Sequence of chain 1.A:
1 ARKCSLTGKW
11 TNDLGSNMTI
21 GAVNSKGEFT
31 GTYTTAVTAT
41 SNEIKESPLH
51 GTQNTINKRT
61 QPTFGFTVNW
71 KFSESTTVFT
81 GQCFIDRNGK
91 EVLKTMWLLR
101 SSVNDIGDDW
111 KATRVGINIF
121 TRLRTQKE

Sequence of chain 4.A:
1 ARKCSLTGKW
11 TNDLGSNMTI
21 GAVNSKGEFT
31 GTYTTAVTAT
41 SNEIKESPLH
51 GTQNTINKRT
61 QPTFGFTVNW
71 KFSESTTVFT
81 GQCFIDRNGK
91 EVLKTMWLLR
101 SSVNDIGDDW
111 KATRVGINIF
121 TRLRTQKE

Binding-site contacts:
Ligand atom C21 contacts residue SER101 of chain 1.A at 3.7 Å.
Ligand atom C22 contacts residue ARG114 of chain 1.A at 2.9 Å.
Ligand atom C18 contacts residue THR40 of chain 1.A at 2.5 Å.
Ligand atom N2 contacts residue VAL37 of chain 1.A at 3.4 Å.
Ligand atom C7 contacts residue THR35 of chain 1.A at 3.4 Å.
Ligand atom O3 contacts residue SER16 of chain 1.A at 2.7 Å (h-bond).
Ligand atom C22 contacts residue SER101 of chain 1.A at 3.0 Å.
Ligand atom S1 contacts residue THR77 of chain 1.A at 3.4 Å (h-bond).
Ligand atom C17 contacts residue SER73 of chain 1.A at 3.7 Å.
Ligand atom S1 contacts residue TRP70 of chain 1.A at 3.7 Å.
Ligand atom C20 contacts residue ALA39 of chain 1.A at 3.5 Å (hydrophobic).
Ligand atom C11 contacts residue THR40 of chain 1.A at 3.7 Å.
Ligand atom N2 contacts residue THR35 of chain 1.A at 3.1 Å (h-bond).
Ligand atom O12 contacts residue THR38 of chain 1.A at 3.3 Å.
Ligand atom C23 contacts residue ARG114 of chain 1.A at 3.2 Å.
Ligand atom C16 contacts residue SER73 of chain 1.A at 3.1 Å.
Ligand atom C4 contacts residue VAL37 of chain 1.A at 3.8 Å (hydrophobic).
Ligand atom C19 contacts residue ARG114 of chain 1.A at 3.7 Å.
Ligand atom C7 contacts residue TRP70 of chain 1.A at 3.6 Å (hydrophobic).
Ligand atom N1 contacts residue ASN118 of chain 1.A at 2.8 Å (h-bond).
Ligand atom N1 contacts residue TYR33 of chain 1.A at 3.7 Å.
Ligand atom C3 contacts residue ASN118 of chain 1.A at 3.7 Å.
Ligand atom C15 contacts residue SER73 of chain 1.A at 3.3 Å.
Ligand atom N1 contacts residue LEU14 of chain 1.A at 3.7 Å.
Ligand atom C16 contacts residue SER75 of chain 1.A at 3.2 Å.
Ligand atom C5 contacts residue ASN118 of chain 1.A at 3.7 Å.
Ligand atom O3 contacts residue TYR33 of chain 1.A at 2.5 Å (h-bond).
Ligand atom C6 contacts residue TRP97 of chain 1.A at 3.3 Å (hydrophobic).
Ligand atom C23 contacts residue LEU99 of chain 1.A at 3.3 Å (hydrophobic).
Ligand atom C5 contacts residue TRP97 of chain 1.A at 3.6 Å (hydrophobic).
Ligand atom C4 contacts residue TRP110 of chain 4.A at 3.7 Å (hydrophobic).
Ligand atom C3 contacts residue SER16 of chain 1.A at 3.6 Å.
Ligand atom C21 contacts residue ARG114 of chain 1.A at 3.1 Å.
Ligand atom O3 contacts residue ASN12 of chain 1.A at 3.3 Å (h-bond).
Ligand atom C8 contacts residue VAL37 of chain 1.A at 3.4 Å (hydrophobic).
Ligand atom C17 contacts residue THR40 of chain 1.A at 3.1 Å.
Ligand atom C3 contacts residue TYR33 of chain 1.A at 3.3 Å (hydrophobic).
Ligand atom C20 contacts residue ARG114 of chain 1.A at 3.5 Å.
Ligand atom O12 contacts residue ALA39 of chain 1.A at 3.2 Å (h-bond).
Ligand atom C14 contacts residue THR40 of chain 1.A at 3.4 Å.

A small-molecule ligand and the protein it binds are described below.
Small molecule (SMILES): O=C1N[C@H]2[C@H](CS[C@H]2CCCCC(=O)C23C4=C5C6=C2[Ru]56432789C3=C2C7C8=C39)N1